Sequence of chain 1.A:
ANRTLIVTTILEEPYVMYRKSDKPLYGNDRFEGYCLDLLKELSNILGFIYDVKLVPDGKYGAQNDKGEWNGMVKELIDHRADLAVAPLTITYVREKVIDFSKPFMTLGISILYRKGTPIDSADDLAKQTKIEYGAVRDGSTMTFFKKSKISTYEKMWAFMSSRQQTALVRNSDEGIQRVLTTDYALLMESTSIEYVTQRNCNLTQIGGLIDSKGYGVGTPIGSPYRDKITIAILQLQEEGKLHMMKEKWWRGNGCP

Binding-site contacts:
Ligand atom OAE contacts residue SER140 of chain 1.A at 3.2 Å (h-bond).
Ligand atom OAB contacts residue GLU189 of chain 1.A at 2.8 Å (salt-bridge).
Ligand atom C contacts residue TYR60 of chain 1.A at 3.5 Å (hydrophobic).
Ligand atom CB contacts residue TYR60 of chain 1.A at 3.5 Å (hydrophobic).
Ligand atom N contacts residue THR89 of chain 1.A at 2.9 Å (h-bond).
Ligand atom N contacts residue PRO87 of chain 1.A at 2.8 Å (h-bond).
Ligand atom OAC contacts residue GLU189 of chain 1.A at 2.8 Å (salt-bridge).
Ligand atom OAC contacts residue TYR215 of chain 1.A at 3.1 Å (h-bond).
Ligand atom O contacts residue THR89 of chain 1.A at 2.8 Å (h-bond).
Ligand atom OAB contacts residue MET188 of chain 1.A at 3.7 Å.
Ligand atom O contacts residue LEU88 of chain 1.A at 3.5 Å.
Ligand atom N contacts residue GLU189 of chain 1.A at 2.8 Å (salt-bridge).
Ligand atom CAO contacts residue MET188 of chain 1.A at 3.7 Å (hydrophobic).
Ligand atom OAP contacts residue VAL136 of chain 1.A at 3.5 Å.
Ligand atom O contacts residue ARG94 of chain 1.A at 2.8 Å (salt-bridge).
Ligand atom CAF contacts residue MET188 of chain 1.A at 3.8 Å (hydrophobic).
Ligand atom CA contacts residue THR89 of chain 1.A at 3.5 Å.
Ligand atom CA contacts residue SER140 of chain 1.A at 3.2 Å.
Ligand atom CAF contacts residue SER192 of chain 1.A at 3.5 Å.
Ligand atom C contacts residue SER140 of chain 1.A at 3.2 Å.
Ligand atom CAQ contacts residue GLU12 of chain 1.A at 3.5 Å.
Ligand atom CAR contacts residue TYR60 of chain 1.A at 3.5 Å (hydrophobic).
Ligand atom C contacts residue ARG94 of chain 1.A at 3.4 Å.
Ligand atom O contacts residue PRO87 of chain 1.A at 3.5 Å (h-bond).
Ligand atom OAE contacts residue GLY139 of chain 1.A at 3.6 Å.
Ligand atom OXT contacts residue ARG94 of chain 1.A at 2.8 Å (salt-bridge).
Ligand atom OXT contacts residue SER140 of chain 1.A at 2.8 Å (h-bond).
Ligand atom OXT contacts residue GLY139 of chain 1.A at 3.3 Å.
Ligand atom CAO contacts residue SER172 of chain 1.A at 3.6 Å.
Ligand atom CA contacts residue GLU189 of chain 1.A at 3.7 Å.
Ligand atom CAG contacts residue SER192 of chain 1.A at 3.5 Å.
Ligand atom OXT contacts residue TYR60 of chain 1.A at 3.2 Å.
Ligand atom CAD contacts residue THR141 of chain 1.A at 3.3 Å.
Ligand atom O contacts residue TYR60 of chain 1.A at 3.5 Å.
Ligand atom OAA contacts residue THR141 of chain 1.A at 2.7 Å (h-bond).
Ligand atom C contacts residue THR89 of chain 1.A at 3.6 Å.
Ligand atom CAH contacts residue GLU12 of chain 1.A at 3.6 Å.
Ligand atom OAE contacts residue THR141 of chain 1.A at 3.1 Å (h-bond).
Ligand atom OAI contacts residue GLU189 of chain 1.A at 3.0 Å (salt-bridge).
Ligand atom OAC contacts residue SER192 of chain 1.A at 3.4 Å (h-bond).

The protein below binds the small molecule below.
Small molecule (SMILES): N[C@@H](C[C@]1(C(=O)O)C[C@H]2OC[C@@H](O)[C@@H](O)[C@H]2O1)C(=O)O